A small-molecule ligand and the protein it binds are described below.
Small molecule (SMILES): O=C([O-])C(=O)[O-]

Binding-site contacts:
Ligand atom O2 contacts residue ARG92 of chain 5.A at 4.3 Å.
Ligand atom O1 contacts residue PHE160 of chain 5.A at 4.0 Å.
Ligand atom O1 contacts residue THR164 of chain 5.A at 3.4 Å (h-bond).
Ligand atom C2 contacts residue GLU101 of chain 5.A at 3.5 Å.
Ligand atom C1 contacts residue CO1 of chain 5.B at 4.1 Å.
Ligand atom C1 contacts residue ARG92 of chain 5.A at 3.5 Å.
Ligand atom O1 contacts residue HIS95 of chain 5.A at 4.3 Å.
Ligand atom C2 contacts residue HIS95 of chain 5.A at 3.3 Å.
Ligand atom O1 contacts residue CO1 of chain 5.B at 4.3 Å.
Ligand atom C1 contacts residue HIS95 of chain 5.A at 4.2 Å.
Ligand atom O4 contacts residue PHE155 of chain 5.A at 4.5 Å.
Ligand atom O2 contacts residue HIS95 of chain 5.A at 2.6 Å (h-bond).
Ligand atom O2 contacts residue PHE155 of chain 5.A at 3.9 Å.
Ligand atom O2 contacts residue HIS97 of chain 5.A at 2.4 Å (h-bond).
Ligand atom O4 contacts residue CO1 of chain 5.B at 3.4 Å.
Ligand atom O2 contacts residue HIS140 of chain 5.A at 3.7 Å.
Ligand atom O2 contacts residue GLU101 of chain 5.A at 2.7 Å (salt-bridge).
Ligand atom O1 contacts residue HIS97 of chain 5.A at 3.6 Å.
Ligand atom C1 contacts residue PHE155 of chain 5.A at 4.1 Å (hydrophobic).
Ligand atom O1 contacts residue ARG92 of chain 5.A at 3.3 Å (salt-bridge).
Ligand atom C2 contacts residue HIS97 of chain 5.A at 3.5 Å.
Ligand atom O1 contacts residue PHE155 of chain 5.A at 4.4 Å.
Ligand atom C1 contacts residue HIS97 of chain 5.A at 4.0 Å.
Ligand atom C2 contacts residue PHE155 of chain 5.A at 4.0 Å (hydrophobic).
Ligand atom O3 contacts residue ARG92 of chain 5.A at 3.7 Å.
Ligand atom O4 contacts residue LEU153 of chain 5.A at 3.5 Å.
Ligand atom O4 contacts residue MET84 of chain 5.A at 4.3 Å.
Ligand atom O3 contacts residue MET84 of chain 5.A at 3.6 Å.
Ligand atom O3 contacts residue LEU153 of chain 5.A at 4.4 Å.
Ligand atom O4 contacts residue GLU101 of chain 5.A at 3.7 Å.
Ligand atom O4 contacts residue ILE142 of chain 5.A at 4.1 Å.
Ligand atom C2 contacts residue ARG92 of chain 5.A at 4.0 Å.
Ligand atom O4 contacts residue ARG92 of chain 5.A at 4.0 Å.
Ligand atom O3 contacts residue TYR199 of chain 5.A at 3.7 Å.
Ligand atom O4 contacts residue HIS95 of chain 5.A at 3.7 Å.
Ligand atom O1 contacts residue ASN162 of chain 5.A at 4.4 Å.
Ligand atom C2 contacts residue LEU153 of chain 5.A at 4.2 Å (hydrophobic).
Ligand atom C2 contacts residue CO1 of chain 5.B at 2.8 Å.
Ligand atom O2 contacts residue CO1 of chain 5.B at 1.7 Å.

Sequence of chain 5.A:
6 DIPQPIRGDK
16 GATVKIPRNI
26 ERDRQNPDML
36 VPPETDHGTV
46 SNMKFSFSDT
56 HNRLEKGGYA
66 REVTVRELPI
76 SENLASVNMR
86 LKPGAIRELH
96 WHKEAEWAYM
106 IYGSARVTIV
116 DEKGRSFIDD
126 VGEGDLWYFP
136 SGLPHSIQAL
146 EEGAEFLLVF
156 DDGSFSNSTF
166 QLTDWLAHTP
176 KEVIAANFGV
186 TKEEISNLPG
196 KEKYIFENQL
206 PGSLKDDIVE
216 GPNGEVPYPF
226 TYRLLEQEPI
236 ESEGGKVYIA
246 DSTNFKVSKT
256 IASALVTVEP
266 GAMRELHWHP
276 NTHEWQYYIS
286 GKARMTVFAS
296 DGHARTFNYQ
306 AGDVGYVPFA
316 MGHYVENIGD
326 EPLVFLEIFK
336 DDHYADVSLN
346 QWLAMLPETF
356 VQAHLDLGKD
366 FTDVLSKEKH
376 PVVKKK